The protein below binds the small molecule below.
Small molecule (SMILES): [H]/N=C(\N)Nc1ccc(C(=O)O)cc1

Binding-site contacts:
Ligand atom N2 contacts residue GLY207 of chain 1.B at 3.2 Å.
Ligand atom O contacts residue SER186 of chain 1.B at 2.5 Å (h-bond).
Ligand atom N3 contacts residue GLY209 of chain 1.B at 2.9 Å (h-bond).
Ligand atom N4 contacts residue SER181 of chain 1.B at 2.9 Å (h-bond).
Ligand atom O contacts residue CYS182 of chain 1.B at 3.3 Å (h-bond).
Ligand atom N3 contacts residue CYS210 of chain 1.B at 4.0 Å.
Ligand atom C4 contacts residue TRP206 of chain 1.B at 3.7 Å (hydrophobic).
Ligand atom C4 contacts residue THR204 of chain 1.B at 3.4 Å.
Ligand atom N4 contacts residue GLY217 of chain 1.B at 3.5 Å.
Ligand atom C18 contacts residue SER181 of chain 1.B at 3.5 Å.
Ligand atom C5 contacts residue CYS182 of chain 1.B at 3.6 Å (hydrophobic).
Ligand atom N3 contacts residue ASP180 of chain 1.B at 2.6 Å (salt-bridge).
Ligand atom C18 contacts residue GLY209 of chain 1.B at 3.4 Å.
Ligand atom C contacts residue SER186 of chain 1.B at 3.7 Å.
Ligand atom C3 contacts residue SER181 of chain 1.B at 3.8 Å.
Ligand atom C4 contacts residue SER186 of chain 1.B at 2.8 Å.
Ligand atom N3 contacts residue ARG215 of chain 1.B at 3.9 Å.
Ligand atom C2 contacts residue TRP206 of chain 1.B at 3.7 Å (hydrophobic).
Ligand atom C1 contacts residue CYS182 of chain 1.B at 3.8 Å (hydrophobic).
Ligand atom C3 contacts residue TRP206 of chain 1.B at 3.3 Å (hydrophobic).
Ligand atom O contacts residue ASP185 of chain 1.B at 3.9 Å.
Ligand atom O contacts residue GLY184 of chain 1.B at 3.1 Å (h-bond).
Ligand atom C18 contacts residue GLY207 of chain 1.B at 3.6 Å.
Ligand atom N3 contacts residue GLY207 of chain 1.B at 3.6 Å.
Ligand atom C4 contacts residue SER205 of chain 1.B at 3.9 Å.
Ligand atom O contacts residue GLN183 of chain 1.B at 3.4 Å.
Ligand atom C contacts residue GLN183 of chain 1.B at 3.5 Å.
Ligand atom C2 contacts residue GLY207 of chain 1.B at 3.5 Å.
Ligand atom C contacts residue CYS182 of chain 1.B at 3.4 Å (hydrophobic).
Ligand atom C6 contacts residue CYS182 of chain 1.B at 3.8 Å (hydrophobic).
Ligand atom N2 contacts residue GLY209 of chain 1.B at 3.2 Å (h-bond).
Ligand atom C1 contacts residue GLN183 of chain 1.B at 4.0 Å.
Ligand atom C5 contacts residue SER186 of chain 1.B at 2.5 Å.
Ligand atom C3 contacts residue GLY207 of chain 1.B at 3.7 Å.
Ligand atom C6 contacts residue SER186 of chain 1.B at 1.5 Å.
Ligand atom C3 contacts residue THR204 of chain 1.B at 4.0 Å.
Ligand atom N2 contacts residue TRP206 of chain 1.B at 3.7 Å.
Ligand atom C18 contacts residue GLY217 of chain 1.B at 4.0 Å.
Ligand atom C18 contacts residue ASP180 of chain 1.B at 3.2 Å.
Ligand atom N4 contacts residue ASP180 of chain 1.B at 2.8 Å (salt-bridge).

Sequence of chain 1.B:
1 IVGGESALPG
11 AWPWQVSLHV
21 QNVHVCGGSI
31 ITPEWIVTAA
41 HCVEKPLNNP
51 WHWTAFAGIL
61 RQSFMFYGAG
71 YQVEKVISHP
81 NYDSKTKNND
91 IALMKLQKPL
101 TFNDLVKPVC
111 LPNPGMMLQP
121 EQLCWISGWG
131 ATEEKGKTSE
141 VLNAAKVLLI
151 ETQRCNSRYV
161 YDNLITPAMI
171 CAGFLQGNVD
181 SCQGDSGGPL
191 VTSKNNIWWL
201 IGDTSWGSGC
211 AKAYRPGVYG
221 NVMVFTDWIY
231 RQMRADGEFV